Sequence of chain 1.C:
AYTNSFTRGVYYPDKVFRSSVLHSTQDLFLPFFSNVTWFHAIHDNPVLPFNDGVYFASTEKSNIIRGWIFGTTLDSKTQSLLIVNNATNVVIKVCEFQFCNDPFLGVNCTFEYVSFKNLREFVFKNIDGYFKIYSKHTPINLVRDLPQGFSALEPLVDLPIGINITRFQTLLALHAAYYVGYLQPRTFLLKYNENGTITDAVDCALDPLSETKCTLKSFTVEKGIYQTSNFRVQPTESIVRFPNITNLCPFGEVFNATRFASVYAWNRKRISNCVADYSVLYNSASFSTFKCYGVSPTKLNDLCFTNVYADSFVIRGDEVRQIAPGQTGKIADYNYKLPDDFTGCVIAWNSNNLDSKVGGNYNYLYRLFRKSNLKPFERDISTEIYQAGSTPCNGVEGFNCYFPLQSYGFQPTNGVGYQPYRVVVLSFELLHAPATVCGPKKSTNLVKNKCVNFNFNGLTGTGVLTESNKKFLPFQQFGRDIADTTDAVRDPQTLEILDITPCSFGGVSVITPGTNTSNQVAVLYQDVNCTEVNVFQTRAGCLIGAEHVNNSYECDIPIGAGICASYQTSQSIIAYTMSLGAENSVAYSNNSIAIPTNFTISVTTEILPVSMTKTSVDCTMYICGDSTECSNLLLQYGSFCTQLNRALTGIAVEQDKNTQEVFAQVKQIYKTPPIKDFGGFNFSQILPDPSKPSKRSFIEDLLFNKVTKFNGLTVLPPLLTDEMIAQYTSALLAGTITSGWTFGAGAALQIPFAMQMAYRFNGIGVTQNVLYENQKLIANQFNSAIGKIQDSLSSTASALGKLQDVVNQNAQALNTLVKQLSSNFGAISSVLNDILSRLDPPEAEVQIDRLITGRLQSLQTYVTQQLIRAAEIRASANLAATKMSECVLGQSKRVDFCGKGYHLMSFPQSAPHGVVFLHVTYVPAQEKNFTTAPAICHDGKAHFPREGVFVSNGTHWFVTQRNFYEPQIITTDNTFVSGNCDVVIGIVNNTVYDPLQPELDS

A protein and the small-molecule ligand that binds it are described below.
Small molecule (SMILES): CC(=O)N[C@@H]1[C@@H](O)[C@H](O)[C@@H](CO)O[C@H]1O

Binding-site contacts:
Ligand atom C8 contacts residue ASN122 of chain 1.C at 3.5 Å.
Ligand atom C1 contacts residue VAL127 of chain 1.C at 4.0 Å (hydrophobic).
Ligand atom C1 contacts residue ASN122 of chain 1.C at 1.4 Å.
Ligand atom O7 contacts residue ASN125 of chain 1.C at 2.8 Å (h-bond).
Ligand atom C7 contacts residue ASN122 of chain 1.C at 2.9 Å.
Ligand atom O7 contacts residue ASN122 of chain 1.C at 3.1 Å (h-bond).
Ligand atom O5 contacts residue ASN122 of chain 1.C at 2.4 Å (h-bond).
Ligand atom C3 contacts residue ASN122 of chain 1.C at 3.8 Å.
Ligand atom C5 contacts residue ASN122 of chain 1.C at 3.7 Å.
Ligand atom C6 contacts residue VAL127 of chain 1.C at 3.7 Å (hydrophobic).
Ligand atom C8 contacts residue ASN125 of chain 1.C at 3.6 Å.
Ligand atom C5 contacts residue VAL127 of chain 1.C at 3.6 Å (hydrophobic).
Ligand atom C2 contacts residue ASN122 of chain 1.C at 2.5 Å.
Ligand atom C7 contacts residue ASN125 of chain 1.C at 3.6 Å.
Ligand atom C6 contacts residue LYS129 of chain 1.C at 3.9 Å.
Ligand atom C4 contacts residue ASN122 of chain 1.C at 4.2 Å.
Ligand atom O5 contacts residue VAL127 of chain 1.C at 3.7 Å.
Ligand atom O6 contacts residue LYS129 of chain 1.C at 4.1 Å.
Ligand atom N2 contacts residue ASN122 of chain 1.C at 2.9 Å (h-bond).